Binding-site contacts:
Ligand atom N2 contacts residue ASN324 of chain 1.B at 3.1 Å (h-bond).
Ligand atom O6 contacts residue ASN324 of chain 1.B at 4.3 Å.
Ligand atom C1 contacts residue ASN324 of chain 1.B at 1.4 Å.
Ligand atom C2 contacts residue ASN324 of chain 1.B at 2.5 Å.
Ligand atom C4 contacts residue ASN324 of chain 1.B at 4.2 Å.
Ligand atom C3 contacts residue ASN324 of chain 1.B at 3.9 Å.
Ligand atom O5 contacts residue ASN324 of chain 1.B at 2.3 Å (h-bond).
Ligand atom C5 contacts residue ASN324 of chain 1.B at 3.6 Å.
Ligand atom C7 contacts residue ASN324 of chain 1.B at 4.1 Å.

Sequence of chain 1.B:
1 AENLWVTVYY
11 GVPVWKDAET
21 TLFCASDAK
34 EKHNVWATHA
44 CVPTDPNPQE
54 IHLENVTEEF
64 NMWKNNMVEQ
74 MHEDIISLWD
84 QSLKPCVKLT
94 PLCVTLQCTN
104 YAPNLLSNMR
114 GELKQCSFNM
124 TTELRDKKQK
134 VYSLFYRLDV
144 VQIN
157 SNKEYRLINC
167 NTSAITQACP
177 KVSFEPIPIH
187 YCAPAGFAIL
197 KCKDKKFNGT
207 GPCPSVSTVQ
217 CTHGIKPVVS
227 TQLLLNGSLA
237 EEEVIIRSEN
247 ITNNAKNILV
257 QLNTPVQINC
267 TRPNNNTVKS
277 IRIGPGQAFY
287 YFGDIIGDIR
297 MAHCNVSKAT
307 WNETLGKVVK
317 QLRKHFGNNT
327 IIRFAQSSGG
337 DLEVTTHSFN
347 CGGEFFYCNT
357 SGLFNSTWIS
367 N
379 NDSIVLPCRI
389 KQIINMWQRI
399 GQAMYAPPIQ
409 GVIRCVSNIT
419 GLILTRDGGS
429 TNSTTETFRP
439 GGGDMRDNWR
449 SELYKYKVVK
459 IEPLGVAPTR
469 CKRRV

The small molecule below binds the protein below.
Small molecule (SMILES): CC(=O)N[C@@H]1[C@@H](O)[C@H](O)[C@@H](CO)O[C@H]1O